This protein binds this small molecule.
Small molecule (SMILES): O=C(CCl)NCC1CCN(C(=O)C2(Nc3ccccc3)CCC2)CC1

Binding-site contacts:
Ligand atom C12 contacts residue VAL5 of chain 1.B at 4.2 Å (hydrophobic).
Ligand atom C1 contacts residue CYS43 of chain 1.A at 3.0 Å (hydrophobic).
Ligand atom C2 contacts residue CYS43 of chain 1.A at 1.9 Å (hydrophobic).
Ligand atom C3 contacts residue PHE124 of chain 1.A at 3.8 Å (hydrophobic).
Ligand atom C10 contacts residue VAL5 of chain 1.B at 3.9 Å (hydrophobic).
Ligand atom C13 contacts residue PHE124 of chain 1.A at 3.9 Å (hydrophobic).
Ligand atom N1 contacts residue ILE173 of chain 1.A at 3.8 Å.
Ligand atom C1 contacts residue ILE173 of chain 1.A at 3.7 Å (hydrophobic).
Ligand atom C11 contacts residue PRO172 of chain 1.A at 3.3 Å (hydrophobic).
Ligand atom N1 contacts residue CYS43 of chain 1.A at 3.8 Å.
Ligand atom C1 contacts residue ARG46 of chain 1.A at 3.3 Å.
Ligand atom C11 contacts residue GLY176 of chain 1.A at 4.0 Å.
Ligand atom C14 contacts residue VAL5 of chain 1.B at 3.8 Å (hydrophobic).
Ligand atom C2 contacts residue ARG46 of chain 1.A at 3.2 Å.
Ligand atom C5 contacts residue PHE124 of chain 1.A at 3.9 Å (hydrophobic).
Ligand atom C17 contacts residue VAL5 of chain 1.B at 4.3 Å (hydrophobic).
Ligand atom O1 contacts residue CYS43 of chain 1.A at 3.5 Å (h-bond).
Ligand atom O1 contacts residue PHE124 of chain 1.A at 4.2 Å.
Ligand atom C3 contacts residue ILE173 of chain 1.A at 4.2 Å (hydrophobic).
Ligand atom C10 contacts residue PRO172 of chain 1.A at 4.2 Å (hydrophobic).
Ligand atom C5 contacts residue ASN47 of chain 1.A at 3.8 Å.
Ligand atom C6 contacts residue ASN47 of chain 1.A at 3.4 Å.
Ligand atom N3 contacts residue VAL5 of chain 1.B at 4.2 Å.
Ligand atom C3 contacts residue CYS43 of chain 1.A at 4.2 Å (hydrophobic).
Ligand atom C12 contacts residue PRO172 of chain 1.A at 4.2 Å (hydrophobic).
Ligand atom C9 contacts residue VAL5 of chain 1.B at 4.1 Å (hydrophobic).
Ligand atom O1 contacts residue ARG46 of chain 1.A at 2.6 Å (salt-bridge).
Ligand atom C11 contacts residue ILE173 of chain 1.A at 3.9 Å (hydrophobic).
Ligand atom O2 contacts residue PRO172 of chain 1.A at 4.0 Å.
Ligand atom C12 contacts residue GLY176 of chain 1.A at 4.3 Å.
Ligand atom C19 contacts residue ILE173 of chain 1.A at 4.1 Å (hydrophobic).
Ligand atom O2 contacts residue ILE224 of chain 1.A at 4.1 Å.
Ligand atom C2 contacts residue GLU120 of chain 1.A at 3.5 Å.
Ligand atom C13 contacts residue LYS127 of chain 1.A at 3.7 Å.
Ligand atom C12 contacts residue LYS127 of chain 1.A at 3.7 Å.
Ligand atom C11 contacts residue VAL5 of chain 1.B at 3.9 Å (hydrophobic).
Ligand atom O1 contacts residue ILE173 of chain 1.A at 3.6 Å.
Ligand atom C14 contacts residue PHE124 of chain 1.A at 4.2 Å (hydrophobic).
Ligand atom C12 contacts residue ILE173 of chain 1.A at 4.0 Å (hydrophobic).
Ligand atom C10 contacts residue ILE224 of chain 1.A at 4.2 Å (hydrophobic).

Sequence of chain 1.A:
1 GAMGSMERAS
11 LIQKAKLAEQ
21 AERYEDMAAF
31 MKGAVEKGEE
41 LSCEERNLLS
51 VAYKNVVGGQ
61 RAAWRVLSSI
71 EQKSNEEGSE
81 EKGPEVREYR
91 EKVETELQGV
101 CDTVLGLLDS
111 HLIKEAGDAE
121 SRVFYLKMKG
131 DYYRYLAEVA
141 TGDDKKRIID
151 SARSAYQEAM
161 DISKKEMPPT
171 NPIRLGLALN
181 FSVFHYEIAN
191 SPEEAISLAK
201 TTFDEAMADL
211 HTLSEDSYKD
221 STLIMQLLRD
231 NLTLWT

Sequence of chain 1.B:
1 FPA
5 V